A protein and the small-molecule ligand that binds it are described below.
Small molecule (SMILES): CC(=O)N[C@H]1[C@H](O[C@H]2[C@H](O)[C@@H](NC(C)=O)CO[C@@H]2CO)O[C@H](CO)[C@@H](O)[C@@H]1O

Binding-site contacts:
Ligand atom C8 contacts residue ASN369 of chain 2.D at 4.4 Å.
Ligand atom C4 contacts residue ASN369 of chain 2.D at 4.2 Å.
Ligand atom C6 contacts residue NAG1 of chain 2.T at 3.7 Å.
Ligand atom O6 contacts residue NAG1 of chain 2.T at 3.4 Å.
Ligand atom O7 contacts residue ASN369 of chain 2.D at 3.2 Å (h-bond).
Ligand atom C3 contacts residue ASN369 of chain 2.D at 3.8 Å.
Ligand atom O5 contacts residue SER371 of chain 2.D at 4.2 Å.
Ligand atom N2 contacts residue ASN369 of chain 2.D at 2.9 Å (h-bond).
Ligand atom C8 contacts residue NAG1 of chain 2.T at 4.1 Å.
Ligand atom O5 contacts residue ASN369 of chain 2.D at 2.3 Å (h-bond).
Ligand atom C7 contacts residue ASN369 of chain 2.D at 3.2 Å.
Ligand atom C5 contacts residue NAG1 of chain 2.T at 4.2 Å.
Ligand atom C2 contacts residue ASN369 of chain 2.D at 2.5 Å.
Ligand atom C1 contacts residue ASN369 of chain 2.D at 1.4 Å.
Ligand atom C1 contacts residue SER371 of chain 2.D at 3.7 Å.
Ligand atom O7 contacts residue NAG1 of chain 2.T at 4.3 Å.
Ligand atom C5 contacts residue SER371 of chain 2.D at 4.1 Å.
Ligand atom C5 contacts residue ASN369 of chain 2.D at 3.6 Å.

Sequence of chain 2.D:
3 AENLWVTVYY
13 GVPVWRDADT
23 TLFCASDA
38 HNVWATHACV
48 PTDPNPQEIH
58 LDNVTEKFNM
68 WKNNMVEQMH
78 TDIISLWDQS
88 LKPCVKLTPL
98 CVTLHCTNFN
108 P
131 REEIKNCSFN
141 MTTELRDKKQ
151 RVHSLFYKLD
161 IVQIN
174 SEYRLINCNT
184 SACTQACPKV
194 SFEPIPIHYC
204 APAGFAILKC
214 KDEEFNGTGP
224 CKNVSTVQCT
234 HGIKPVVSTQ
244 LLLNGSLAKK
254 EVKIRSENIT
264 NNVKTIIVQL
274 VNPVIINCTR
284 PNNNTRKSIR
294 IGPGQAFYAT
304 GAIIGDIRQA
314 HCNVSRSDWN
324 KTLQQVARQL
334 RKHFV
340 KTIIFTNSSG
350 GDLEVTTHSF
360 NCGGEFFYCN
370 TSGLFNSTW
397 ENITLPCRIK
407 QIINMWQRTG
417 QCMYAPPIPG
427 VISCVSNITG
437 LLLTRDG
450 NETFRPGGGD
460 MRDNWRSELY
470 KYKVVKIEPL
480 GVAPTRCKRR